Sequence of chain 1.G:
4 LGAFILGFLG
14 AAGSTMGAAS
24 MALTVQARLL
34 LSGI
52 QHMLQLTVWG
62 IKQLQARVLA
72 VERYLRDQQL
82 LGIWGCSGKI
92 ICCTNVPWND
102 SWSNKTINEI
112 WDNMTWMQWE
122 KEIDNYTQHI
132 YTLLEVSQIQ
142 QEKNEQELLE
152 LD

The small molecule below binds the protein below.
Small molecule (SMILES): CC(=O)N[C@@H]1[C@@H](O)[C@H](O)[C@@H](CO)O[C@H]1O

Binding-site contacts:
Ligand atom O5 contacts residue ASP125 of chain 1.G at 4.0 Å.
Ligand atom C3 contacts residue ASN126 of chain 1.G at 3.8 Å.
Ligand atom C5 contacts residue ASP125 of chain 1.G at 4.4 Å.
Ligand atom O7 contacts residue ASN126 of chain 1.G at 3.1 Å (h-bond).
Ligand atom C6 contacts residue ASP125 of chain 1.G at 3.9 Å.
Ligand atom C5 contacts residue ASN126 of chain 1.G at 3.7 Å.
Ligand atom C2 contacts residue ASN126 of chain 1.G at 2.4 Å.
Ligand atom N2 contacts residue ASN126 of chain 1.G at 2.8 Å (h-bond).
Ligand atom O5 contacts residue ASN126 of chain 1.G at 2.4 Å (h-bond).
Ligand atom C1 contacts residue ASP125 of chain 1.G at 4.2 Å.
Ligand atom C7 contacts residue ASN126 of chain 1.G at 3.2 Å.
Ligand atom O6 contacts residue ASP125 of chain 1.G at 2.8 Å (salt-bridge).
Ligand atom C1 contacts residue ASN126 of chain 1.G at 1.4 Å.
Ligand atom C8 contacts residue ASN126 of chain 1.G at 4.3 Å.
Ligand atom C4 contacts residue ASN126 of chain 1.G at 4.2 Å.